Sequence of chain 1.A:
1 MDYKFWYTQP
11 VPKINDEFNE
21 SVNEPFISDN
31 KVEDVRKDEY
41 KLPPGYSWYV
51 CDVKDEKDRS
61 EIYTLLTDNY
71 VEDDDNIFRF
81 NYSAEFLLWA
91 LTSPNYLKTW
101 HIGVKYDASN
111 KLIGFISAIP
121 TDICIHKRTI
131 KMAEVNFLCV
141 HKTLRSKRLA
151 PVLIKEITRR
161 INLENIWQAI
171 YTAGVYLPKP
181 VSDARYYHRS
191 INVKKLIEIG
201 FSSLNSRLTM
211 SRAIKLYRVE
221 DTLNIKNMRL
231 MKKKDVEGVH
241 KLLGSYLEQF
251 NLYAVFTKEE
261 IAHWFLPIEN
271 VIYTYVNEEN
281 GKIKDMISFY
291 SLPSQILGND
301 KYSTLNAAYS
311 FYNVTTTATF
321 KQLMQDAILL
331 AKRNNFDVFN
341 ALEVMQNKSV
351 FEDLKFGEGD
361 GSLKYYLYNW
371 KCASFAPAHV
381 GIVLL

This small molecule binds to this protein.
Small molecule (SMILES): Cc1c(-c2nc(Cc3ccccc3)no2)oc2cccc(OC3CCNCC3)c12

Binding-site contacts:
Ligand atom C21 contacts residue PHE78 of chain 1.A at 3.6 Å (hydrophobic).
Ligand atom C16 contacts residue ASP73 of chain 1.A at 3.7 Å.
Ligand atom C11 contacts residue PHE80 of chain 1.A at 3.7 Å (hydrophobic).
Ligand atom C4 contacts residue TYR309 of chain 1.A at 3.6 Å (hydrophobic).
Ligand atom C12 contacts residue LEU385 of chain 1.A at 3.5 Å (hydrophobic).
Ligand atom O2 contacts residue TYR186 of chain 1.A at 3.3 Å.
Ligand atom N contacts residue LEU385 of chain 1.A at 2.9 Å (h-bond).
Ligand atom C12 contacts residue LEU292 of chain 1.A at 3.6 Å (hydrophobic).
Ligand atom C9 contacts residue LEU384 of chain 1.A at 3.5 Å (hydrophobic).
Ligand atom C22 contacts residue GLU72 of chain 1.A at 3.0 Å.
Ligand atom C17 contacts residue ASP73 of chain 1.A at 3.5 Å.
Ligand atom C6 contacts residue TYR309 of chain 1.A at 3.5 Å (hydrophobic).
Ligand atom C22 contacts residue VAL71 of chain 1.A at 3.6 Å (hydrophobic).
Ligand atom C21 contacts residue VAL71 of chain 1.A at 3.2 Å (hydrophobic).
Ligand atom C22 contacts residue ASP73 of chain 1.A at 3.2 Å.
Ligand atom C3 contacts residue TYR309 of chain 1.A at 3.6 Å (hydrophobic).
Ligand atom C9 contacts residue TYR290 of chain 1.A at 3.6 Å (hydrophobic).
Ligand atom C2 contacts residue TYR186 of chain 1.A at 3.5 Å (hydrophobic).
Ligand atom C contacts residue PHE80 of chain 1.A at 3.2 Å (hydrophobic).
Ligand atom C11 contacts residue LEU385 of chain 1.A at 3.5 Å (hydrophobic).
Ligand atom C21 contacts residue GLU72 of chain 1.A at 3.2 Å.
Ligand atom C3 contacts residue TYR186 of chain 1.A at 3.4 Å (hydrophobic).
Ligand atom C5 contacts residue TYR309 of chain 1.A at 3.4 Å (hydrophobic).
Ligand atom O2 contacts residue HIS188 of chain 1.A at 3.6 Å.
Ligand atom C21 contacts residue ASP73 of chain 1.A at 3.3 Å.
Ligand atom C19 contacts residue SER294 of chain 1.A at 3.7 Å.
Ligand atom C10 contacts residue LEU385 of chain 1.A at 3.4 Å (hydrophobic).
Ligand atom C19 contacts residue PHE78 of chain 1.A at 3.6 Å (hydrophobic).
Ligand atom O contacts residue TYR186 of chain 1.A at 3.3 Å.
Ligand atom N2 contacts residue TYR186 of chain 1.A at 3.6 Å.
Ligand atom C14 contacts residue TYR186 of chain 1.A at 3.5 Å (hydrophobic).
Ligand atom C8 contacts residue TYR290 of chain 1.A at 3.6 Å (hydrophobic).
Ligand atom C19 contacts residue PHE80 of chain 1.A at 3.6 Å (hydrophobic).
Ligand atom C4 contacts residue TYR186 of chain 1.A at 3.3 Å (hydrophobic).
Ligand atom C10 contacts residue THR172 of chain 1.A at 3.6 Å.
Ligand atom C4 contacts residue ASN340 of chain 1.A at 3.5 Å.
Ligand atom C20 contacts residue PHE78 of chain 1.A at 3.4 Å (hydrophobic).
Ligand atom C20 contacts residue PHE80 of chain 1.A at 3.4 Å (hydrophobic).
Ligand atom C12 contacts residue TYR290 of chain 1.A at 3.6 Å (hydrophobic).
Ligand atom C11 contacts residue TYR82 of chain 1.A at 3.2 Å (hydrophobic).